Sequence of chain 1.D:
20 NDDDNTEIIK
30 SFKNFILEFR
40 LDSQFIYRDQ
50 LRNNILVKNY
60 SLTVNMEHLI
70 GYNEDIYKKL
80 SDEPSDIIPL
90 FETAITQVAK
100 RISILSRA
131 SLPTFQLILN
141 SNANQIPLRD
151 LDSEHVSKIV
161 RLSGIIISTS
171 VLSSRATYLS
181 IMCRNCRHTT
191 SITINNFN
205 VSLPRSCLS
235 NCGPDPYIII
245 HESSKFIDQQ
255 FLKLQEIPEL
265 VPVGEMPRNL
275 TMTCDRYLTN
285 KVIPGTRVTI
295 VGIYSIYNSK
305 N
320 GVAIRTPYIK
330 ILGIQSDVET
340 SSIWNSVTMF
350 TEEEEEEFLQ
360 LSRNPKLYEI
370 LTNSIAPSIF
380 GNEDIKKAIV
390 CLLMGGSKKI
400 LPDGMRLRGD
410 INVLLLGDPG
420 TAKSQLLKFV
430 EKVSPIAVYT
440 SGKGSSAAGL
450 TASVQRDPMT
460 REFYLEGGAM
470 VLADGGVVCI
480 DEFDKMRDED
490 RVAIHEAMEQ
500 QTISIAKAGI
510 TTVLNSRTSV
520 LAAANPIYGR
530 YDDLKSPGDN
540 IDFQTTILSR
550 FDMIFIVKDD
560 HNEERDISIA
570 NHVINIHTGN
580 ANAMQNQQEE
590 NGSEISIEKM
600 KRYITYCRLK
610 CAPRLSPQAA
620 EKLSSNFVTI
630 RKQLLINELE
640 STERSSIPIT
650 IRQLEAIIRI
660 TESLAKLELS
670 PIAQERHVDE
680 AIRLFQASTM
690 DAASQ

Binding-site contacts:
Ligand atom O2A contacts residue MG1 of chain 1.W at 3.1 Å.
Ligand atom O1A contacts residue ALA414 of chain 1.B at 3.1 Å.
Ligand atom O1B contacts residue MG1 of chain 1.W at 1.9 Å.
Ligand atom O3' contacts residue GLU654 of chain 1.D at 2.6 Å (salt-bridge).
Ligand atom O3A contacts residue ARG651 of chain 1.D at 2.9 Å (salt-bridge).
Ligand atom O4' contacts residue GLU654 of chain 1.D at 3.4 Å (salt-bridge).
Ligand atom O3A contacts residue SER412 of chain 1.B at 3.4 Å.
Ligand atom PB contacts residue MG1 of chain 1.W at 2.8 Å.
Ligand atom PG contacts residue ARG651 of chain 1.D at 3.4 Å.
Ligand atom N3B contacts residue MG1 of chain 1.W at 3.2 Å.
Ligand atom O1G contacts residue LYS415 of chain 1.B at 2.7 Å (salt-bridge).
Ligand atom O2A contacts residue ARG651 of chain 1.D at 2.9 Å (salt-bridge).
Ligand atom N3B contacts residue ARG651 of chain 1.D at 3.1 Å (salt-bridge).
Ligand atom O2G contacts residue MG1 of chain 1.W at 2.0 Å.
Ligand atom O3G contacts residue ARG549 of chain 1.D at 2.8 Å (salt-bridge).
Ligand atom O1B contacts residue SER416 of chain 1.B at 2.9 Å (h-bond).
Ligand atom O3A contacts residue MG1 of chain 1.W at 3.3 Å.
Ligand atom N3B contacts residue LYS415 of chain 1.B at 3.0 Å (salt-bridge).
Ligand atom O1A contacts residue SER416 of chain 1.B at 3.1 Å (h-bond).
Ligand atom PA contacts residue MG1 of chain 1.W at 3.4 Å.
Ligand atom N6 contacts residue TYR372 of chain 1.B at 2.9 Å (h-bond).
Ligand atom N3B contacts residue SER412 of chain 1.B at 2.8 Å (h-bond).
Ligand atom O1G contacts residue ASN517 of chain 1.B at 2.9 Å (h-bond).
Ligand atom O1A contacts residue LYS415 of chain 1.B at 3.3 Å (salt-bridge).
Ligand atom C8 contacts residue ALA414 of chain 1.B at 3.3 Å (hydrophobic).
Ligand atom N1 contacts residue TYR372 of chain 1.B at 3.1 Å (h-bond).
Ligand atom O1B contacts residue LYS415 of chain 1.B at 3.4 Å (salt-bridge).
Ligand atom C5' contacts residue ARG651 of chain 1.D at 3.4 Å.
Ligand atom O2G contacts residue ARG651 of chain 1.D at 3.1 Å (salt-bridge).
Ligand atom O1A contacts residue GLN417 of chain 1.B at 2.8 Å (h-bond).
Ligand atom O2B contacts residue ALA414 of chain 1.B at 3.1 Å (h-bond).
Ligand atom PB contacts residue LYS415 of chain 1.B at 3.2 Å.
Ligand atom O2B contacts residue LYS415 of chain 1.B at 2.6 Å (salt-bridge).
Ligand atom PG contacts residue MG1 of chain 1.W at 2.9 Å.
Ligand atom O2B contacts residue THR413 of chain 1.B at 2.8 Å (h-bond).
Ligand atom PG contacts residue LYS415 of chain 1.B at 3.4 Å.
Ligand atom C1' contacts residue GLU654 of chain 1.D at 3.3 Å.
Ligand atom O2G contacts residue ARG549 of chain 1.D at 2.7 Å (salt-bridge).
Ligand atom O2A contacts residue GLN499 of chain 1.D at 2.8 Å (h-bond).
Ligand atom O3G contacts residue ARG651 of chain 1.D at 2.7 Å (salt-bridge).

Sequence of chain 1.B:
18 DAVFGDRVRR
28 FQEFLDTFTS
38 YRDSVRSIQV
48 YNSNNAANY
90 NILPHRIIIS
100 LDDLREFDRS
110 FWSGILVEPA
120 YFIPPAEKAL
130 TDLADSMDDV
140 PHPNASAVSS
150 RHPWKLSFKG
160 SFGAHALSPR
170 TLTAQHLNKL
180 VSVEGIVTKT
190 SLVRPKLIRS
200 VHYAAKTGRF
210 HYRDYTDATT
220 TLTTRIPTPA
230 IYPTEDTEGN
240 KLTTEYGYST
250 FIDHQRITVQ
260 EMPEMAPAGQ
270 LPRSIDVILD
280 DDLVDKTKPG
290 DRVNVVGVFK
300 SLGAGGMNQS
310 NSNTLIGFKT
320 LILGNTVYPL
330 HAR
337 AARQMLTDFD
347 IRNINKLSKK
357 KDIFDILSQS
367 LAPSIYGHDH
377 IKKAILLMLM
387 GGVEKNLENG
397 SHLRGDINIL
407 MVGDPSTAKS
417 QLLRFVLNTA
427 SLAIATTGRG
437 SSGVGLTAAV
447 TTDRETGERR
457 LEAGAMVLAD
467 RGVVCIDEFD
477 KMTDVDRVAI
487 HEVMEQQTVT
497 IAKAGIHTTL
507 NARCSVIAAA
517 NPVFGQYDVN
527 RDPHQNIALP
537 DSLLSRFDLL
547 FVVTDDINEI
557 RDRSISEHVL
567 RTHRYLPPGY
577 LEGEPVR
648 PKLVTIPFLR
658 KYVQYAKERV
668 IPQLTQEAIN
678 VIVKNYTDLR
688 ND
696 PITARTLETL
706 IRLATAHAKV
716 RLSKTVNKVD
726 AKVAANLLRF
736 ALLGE

This small molecule binds to this protein.
Small molecule (SMILES): Nc1ncnc2c1ncn2[C@@H]1O[C@H](CO[P](=O)(O)O[P](=O)(O)NP(=O)(O)O)[C@@H](O)[C@H]1O